This protein binds this small molecule.
Small molecule (SMILES): O=C1C[C@@H]2OCC=C3CN4CC[C@]56c7ccccc7N1[C@H]5[C@H]2[C@H]3C[C@H]46

Sequence of chain 1.E:
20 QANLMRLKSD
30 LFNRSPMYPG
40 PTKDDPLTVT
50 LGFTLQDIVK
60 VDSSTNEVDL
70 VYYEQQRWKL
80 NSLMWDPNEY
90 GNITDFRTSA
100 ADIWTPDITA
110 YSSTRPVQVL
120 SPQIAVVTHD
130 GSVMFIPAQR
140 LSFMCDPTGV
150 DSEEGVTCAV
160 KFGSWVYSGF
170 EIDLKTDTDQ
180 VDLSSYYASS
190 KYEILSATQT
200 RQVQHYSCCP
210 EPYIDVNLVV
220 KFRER

Sequence of chain 1.A:
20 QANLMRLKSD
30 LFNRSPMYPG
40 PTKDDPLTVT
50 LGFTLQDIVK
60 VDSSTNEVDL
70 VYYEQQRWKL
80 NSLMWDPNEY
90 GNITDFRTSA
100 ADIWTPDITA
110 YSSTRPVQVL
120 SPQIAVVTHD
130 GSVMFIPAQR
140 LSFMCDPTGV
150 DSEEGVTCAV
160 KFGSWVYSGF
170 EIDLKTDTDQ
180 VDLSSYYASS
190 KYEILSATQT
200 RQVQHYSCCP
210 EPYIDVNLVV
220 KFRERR

Binding-site contacts:
Ligand atom NAY contacts residue TRP164 of chain 1.E at 2.8 Å (h-bond).
Ligand atom CAS contacts residue SER163 of chain 1.E at 3.7 Å.
Ligand atom CAE contacts residue ILE135 of chain 1.A at 4.2 Å (hydrophobic).
Ligand atom CAC contacts residue CYS208 of chain 1.E at 3.6 Å (hydrophobic).
Ligand atom CAX contacts residue TRP164 of chain 1.E at 3.0 Å (hydrophobic).
Ligand atom CAL contacts residue TYR72 of chain 1.A at 3.9 Å (hydrophobic).
Ligand atom CAE contacts residue CYS208 of chain 1.E at 3.7 Å (hydrophobic).
Ligand atom OAJ contacts residue THR53 of chain 1.A at 4.1 Å.
Ligand atom CAF contacts residue CYS208 of chain 1.E at 4.1 Å (hydrophobic).
Ligand atom CAA contacts residue CYS207 of chain 1.E at 3.8 Å (hydrophobic).
Ligand atom CAD contacts residue CYS207 of chain 1.E at 4.2 Å (hydrophobic).
Ligand atom CAD contacts residue MET133 of chain 1.A at 4.2 Å (hydrophobic).
Ligand atom CAU contacts residue TYR205 of chain 1.E at 4.0 Å (hydrophobic).
Ligand atom CAE contacts residue CYS207 of chain 1.E at 3.6 Å (hydrophobic).
Ligand atom CAW contacts residue ILE135 of chain 1.A at 3.8 Å (hydrophobic).
Ligand atom CAM contacts residue TYR205 of chain 1.E at 3.9 Å (hydrophobic).
Ligand atom CAR contacts residue TYR110 of chain 1.E at 4.0 Å (hydrophobic).
Ligand atom CAU contacts residue TYR212 of chain 1.E at 3.7 Å (hydrophobic).
Ligand atom CAP contacts residue TYR110 of chain 1.E at 3.5 Å (hydrophobic).
Ligand atom CAW contacts residue TRP164 of chain 1.E at 3.9 Å (hydrophobic).
Ligand atom CAP contacts residue TYR205 of chain 1.E at 3.9 Å (hydrophobic).
Ligand atom CAE contacts residue GLN74 of chain 1.A at 3.0 Å.
Ligand atom CAV contacts residue TYR212 of chain 1.E at 4.0 Å (hydrophobic).
Ligand atom OAO contacts residue TYR72 of chain 1.A at 3.4 Å.
Ligand atom CAL contacts residue SER184 of chain 1.A at 3.7 Å.
Ligand atom CAS contacts residue TRP164 of chain 1.E at 3.5 Å (hydrophobic).
Ligand atom CAN contacts residue TYR205 of chain 1.E at 3.9 Å (hydrophobic).
Ligand atom CAV contacts residue TRP164 of chain 1.E at 3.9 Å (hydrophobic).
Ligand atom CAD contacts residue GLN74 of chain 1.A at 3.2 Å.
Ligand atom CAQ contacts residue TYR110 of chain 1.E at 3.5 Å (hydrophobic).
Ligand atom CAD contacts residue CYS208 of chain 1.E at 3.4 Å (hydrophobic).
Ligand atom CAS contacts residue TYR110 of chain 1.E at 4.0 Å (hydrophobic).
Ligand atom CAB contacts residue CYS208 of chain 1.E at 4.0 Å (hydrophobic).
Ligand atom CAB contacts residue ILE135 of chain 1.A at 4.1 Å (hydrophobic).
Ligand atom CAF contacts residue GLN74 of chain 1.A at 4.0 Å.
Ligand atom CAF contacts residue ILE135 of chain 1.A at 3.9 Å (hydrophobic).
Ligand atom CAP contacts residue TYR72 of chain 1.A at 4.1 Å (hydrophobic).
Ligand atom CAT contacts residue TYR205 of chain 1.E at 3.4 Å (hydrophobic).
Ligand atom CAA contacts residue ILE135 of chain 1.A at 3.9 Å (hydrophobic).
Ligand atom CAF contacts residue CYS207 of chain 1.E at 3.5 Å (hydrophobic).